A protein and the small-molecule ligand that binds it are described below.
Small molecule (SMILES): O=C(O)CF

Sequence of chain 1.A:
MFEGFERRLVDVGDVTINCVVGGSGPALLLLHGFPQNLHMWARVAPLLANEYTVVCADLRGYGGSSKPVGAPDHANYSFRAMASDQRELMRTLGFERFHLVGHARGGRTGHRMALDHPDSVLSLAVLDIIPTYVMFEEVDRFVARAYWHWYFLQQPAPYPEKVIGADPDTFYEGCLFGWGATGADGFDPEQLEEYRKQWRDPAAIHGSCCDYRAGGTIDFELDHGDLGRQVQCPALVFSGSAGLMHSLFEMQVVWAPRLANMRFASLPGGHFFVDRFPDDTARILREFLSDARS

Binding-site contacts:
Ligand atom C contacts residue TRP150 of chain 1.A at 3.5 Å (hydrophobic).
Ligand atom CH3 contacts residue TRP179 of chain 1.A at 4.2 Å (hydrophobic).
Ligand atom F contacts residue ALA104 of chain 1.A at 3.6 Å.
Ligand atom O contacts residue TYR147 of chain 1.A at 4.3 Å.
Ligand atom F contacts residue ILE129 of chain 1.A at 3.5 Å.
Ligand atom CH3 contacts residue HIS271 of chain 1.A at 3.4 Å.
Ligand atom C contacts residue TYR212 of chain 1.A at 3.5 Å (hydrophobic).
Ligand atom O contacts residue HIS149 of chain 1.A at 3.1 Å (h-bond).
Ligand atom O contacts residue TRP150 of chain 1.A at 2.9 Å (h-bond).
Ligand atom C contacts residue ARG105 of chain 1.A at 3.8 Å.
Ligand atom C contacts residue TYR147 of chain 1.A at 4.3 Å (hydrophobic).
Ligand atom C contacts residue ARG108 of chain 1.A at 4.1 Å.
Ligand atom F contacts residue ARG108 of chain 1.A at 3.2 Å.
Ligand atom OXT contacts residue TYR212 of chain 1.A at 3.8 Å.
Ligand atom CH3 contacts residue ARG108 of chain 1.A at 4.1 Å.
Ligand atom OXT contacts residue ARG108 of chain 1.A at 3.1 Å (salt-bridge).
Ligand atom O contacts residue ARG105 of chain 1.A at 3.9 Å.
Ligand atom F contacts residue TYR147 of chain 1.A at 4.2 Å.
Ligand atom F contacts residue ASP128 of chain 1.A at 3.8 Å.
Ligand atom OXT contacts residue ALA104 of chain 1.A at 4.3 Å.
Ligand atom CH3 contacts residue TYR147 of chain 1.A at 3.7 Å (hydrophobic).
Ligand atom C contacts residue ALA104 of chain 1.A at 4.4 Å (hydrophobic).
Ligand atom O contacts residue TYR212 of chain 1.A at 2.7 Å (h-bond).
Ligand atom CH3 contacts residue ALA104 of chain 1.A at 3.9 Å (hydrophobic).
Ligand atom O contacts residue TRP179 of chain 1.A at 4.2 Å.
Ligand atom CH3 contacts residue TRP150 of chain 1.A at 4.4 Å (hydrophobic).
Ligand atom F contacts residue HIS271 of chain 1.A at 3.2 Å.
Ligand atom OXT contacts residue ARG105 of chain 1.A at 2.9 Å (salt-bridge).
Ligand atom C contacts residue HIS149 of chain 1.A at 4.2 Å.
Ligand atom OXT contacts residue TRP150 of chain 1.A at 3.4 Å.